Sequence of chain 1.B:
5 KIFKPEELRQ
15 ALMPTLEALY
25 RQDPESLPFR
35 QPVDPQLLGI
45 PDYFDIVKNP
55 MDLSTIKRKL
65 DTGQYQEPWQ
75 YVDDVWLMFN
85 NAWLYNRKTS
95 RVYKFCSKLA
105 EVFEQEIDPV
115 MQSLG

Binding-site contacts:
Ligand atom OAC contacts residue TYR47 of chain 1.B at 4.0 Å.
Ligand atom CAI contacts residue VAL37 of chain 1.B at 3.9 Å (hydrophobic).
Ligand atom OAC contacts residue VAL96 of chain 1.B at 3.8 Å.
Ligand atom CAJ contacts residue VAL96 of chain 1.B at 4.1 Å (hydrophobic).
Ligand atom CAF contacts residue TYR89 of chain 1.B at 4.0 Å (hydrophobic).
Ligand atom CAL contacts residue VAL96 of chain 1.B at 4.2 Å (hydrophobic).
Ligand atom CAJ contacts residue PRO32 of chain 1.B at 4.4 Å (hydrophobic).
Ligand atom NAM contacts residue LEU42 of chain 1.B at 4.3 Å.
Ligand atom CAI contacts residue ASN90 of chain 1.B at 4.1 Å.
Ligand atom OAC contacts residue ASN90 of chain 1.B at 3.0 Å (h-bond).
Ligand atom CAK contacts residue ASN90 of chain 1.B at 4.3 Å.
Ligand atom CAK contacts residue VAL96 of chain 1.B at 4.1 Å (hydrophobic).
Ligand atom CAL contacts residue ILE44 of chain 1.B at 4.5 Å (hydrophobic).
Ligand atom CAB contacts residue LEU42 of chain 1.B at 4.0 Å (hydrophobic).
Ligand atom CAA contacts residue PRO32 of chain 1.B at 3.7 Å (hydrophobic).
Ligand atom CAD contacts residue ASN90 of chain 1.B at 3.4 Å.
Ligand atom CAG contacts residue LEU42 of chain 1.B at 4.3 Å (hydrophobic).
Ligand atom CAF contacts residue VAL96 of chain 1.B at 4.2 Å (hydrophobic).
Ligand atom CAA contacts residue PHE33 of chain 1.B at 4.0 Å (hydrophobic).
Ligand atom OAC contacts residue ALA86 of chain 1.B at 4.3 Å.
Ligand atom CAD contacts residue ILE44 of chain 1.B at 3.8 Å (hydrophobic).
Ligand atom CAI contacts residue TYR47 of chain 1.B at 4.5 Å (hydrophobic).
Ligand atom CAB contacts residue PRO32 of chain 1.B at 3.8 Å (hydrophobic).
Ligand atom OAC contacts residue TYR89 of chain 1.B at 4.5 Å.
Ligand atom CAG contacts residue ILE44 of chain 1.B at 4.2 Å (hydrophobic).
Ligand atom CAA contacts residue VAL37 of chain 1.B at 3.7 Å (hydrophobic).
Ligand atom NAM contacts residue PRO32 of chain 1.B at 3.8 Å.
Ligand atom CAH contacts residue PRO32 of chain 1.B at 3.3 Å (hydrophobic).
Ligand atom CAI contacts residue VAL96 of chain 1.B at 3.8 Å (hydrophobic).
Ligand atom CAL contacts residue LEU42 of chain 1.B at 4.4 Å (hydrophobic).
Ligand atom CAH contacts residue VAL37 of chain 1.B at 3.9 Å (hydrophobic).
Ligand atom CAD contacts residue TYR89 of chain 1.B at 3.8 Å (hydrophobic).
Ligand atom CAA contacts residue VAL96 of chain 1.B at 4.3 Å (hydrophobic).
Ligand atom CAJ contacts residue VAL37 of chain 1.B at 4.0 Å (hydrophobic).
Ligand atom CAE contacts residue ILE44 of chain 1.B at 3.9 Å (hydrophobic).
Ligand atom CAF contacts residue ILE44 of chain 1.B at 4.2 Å (hydrophobic).
Ligand atom CAF contacts residue ASN90 of chain 1.B at 3.2 Å.
Ligand atom CAK contacts residue ILE44 of chain 1.B at 4.5 Å (hydrophobic).

This small molecule binds to this protein.
Small molecule (SMILES): CC(=O)c1cn(C)c2ccccc12